Sequence of chain 1.A:
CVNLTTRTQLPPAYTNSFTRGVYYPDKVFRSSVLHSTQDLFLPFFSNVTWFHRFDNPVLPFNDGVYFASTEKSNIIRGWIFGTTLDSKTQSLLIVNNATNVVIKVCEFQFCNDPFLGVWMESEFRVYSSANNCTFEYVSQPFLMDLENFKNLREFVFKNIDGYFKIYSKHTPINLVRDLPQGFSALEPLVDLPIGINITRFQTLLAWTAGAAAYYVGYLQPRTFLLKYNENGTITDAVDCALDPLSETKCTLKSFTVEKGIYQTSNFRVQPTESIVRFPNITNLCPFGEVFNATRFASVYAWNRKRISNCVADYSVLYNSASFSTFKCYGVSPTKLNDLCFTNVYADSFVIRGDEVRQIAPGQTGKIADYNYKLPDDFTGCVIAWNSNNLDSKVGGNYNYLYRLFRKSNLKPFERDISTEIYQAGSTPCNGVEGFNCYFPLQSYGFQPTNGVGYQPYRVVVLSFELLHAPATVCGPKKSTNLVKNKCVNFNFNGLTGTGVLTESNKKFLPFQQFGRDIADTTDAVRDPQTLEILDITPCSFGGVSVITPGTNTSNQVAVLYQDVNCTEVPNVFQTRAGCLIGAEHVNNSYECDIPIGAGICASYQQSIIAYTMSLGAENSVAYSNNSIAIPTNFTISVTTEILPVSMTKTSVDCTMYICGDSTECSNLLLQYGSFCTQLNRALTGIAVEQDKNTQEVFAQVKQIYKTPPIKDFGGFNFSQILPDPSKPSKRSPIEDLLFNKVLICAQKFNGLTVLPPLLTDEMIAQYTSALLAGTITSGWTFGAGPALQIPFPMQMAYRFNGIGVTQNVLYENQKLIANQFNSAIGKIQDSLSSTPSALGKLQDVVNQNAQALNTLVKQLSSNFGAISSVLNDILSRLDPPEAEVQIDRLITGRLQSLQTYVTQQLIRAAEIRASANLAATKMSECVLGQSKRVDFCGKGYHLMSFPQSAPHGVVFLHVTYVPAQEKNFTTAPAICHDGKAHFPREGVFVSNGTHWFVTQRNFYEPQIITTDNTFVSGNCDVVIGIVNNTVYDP

Binding-site contacts:
Ligand atom O7 contacts residue ASN657 of chain 1.A at 4.2 Å.
Ligand atom C2 contacts residue ASN657 of chain 1.A at 2.4 Å.
Ligand atom C5 contacts residue ASN657 of chain 1.A at 3.6 Å.
Ligand atom C1 contacts residue ASN657 of chain 1.A at 1.4 Å.
Ligand atom N2 contacts residue ASN657 of chain 1.A at 2.9 Å (h-bond).
Ligand atom O5 contacts residue ASN657 of chain 1.A at 2.3 Å (h-bond).
Ligand atom O6 contacts residue ASN657 of chain 1.A at 4.5 Å.
Ligand atom C4 contacts residue ASN657 of chain 1.A at 4.2 Å.
Ligand atom C7 contacts residue ASN657 of chain 1.A at 3.8 Å.
Ligand atom C3 contacts residue ASN657 of chain 1.A at 3.8 Å.

The small molecule below binds the protein below.
Small molecule (SMILES): CC(=O)N[C@@H]1[C@@H](O)[C@H](O)[C@@H](CO)O[C@H]1O